This small molecule binds to this protein.
Small molecule (SMILES): CSCC[C@@H](C=O)NC(=O)[C@H](CCCN=C(N)N)NC(=O)[C@H](Cc1cnc[nH]1)NC(=O)[C@H](CC(C)C)NC(=O)[C@H](COP(=O)(O)O)NC(=O)[C@H](Cc1ccccc1)NC(=O)[C@H](CO)NC(=O)[C@@H](N)CCCN=C(N)N

Sequence of chain 1.A:
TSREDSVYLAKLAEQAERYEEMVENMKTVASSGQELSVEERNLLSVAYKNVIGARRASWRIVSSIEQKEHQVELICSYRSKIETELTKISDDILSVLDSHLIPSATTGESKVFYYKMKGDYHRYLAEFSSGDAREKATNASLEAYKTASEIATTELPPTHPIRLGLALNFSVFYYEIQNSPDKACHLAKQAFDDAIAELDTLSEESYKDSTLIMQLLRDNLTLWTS

Binding-site contacts:
Ligand atom N contacts residue ASN178 of chain 1.A at 2.9 Å (h-bond).
Ligand atom CD1 contacts residue GLY174 of chain 1.A at 3.5 Å.
Ligand atom O contacts residue VAL181 of chain 1.A at 3.6 Å.
Ligand atom C contacts residue LEU177 of chain 1.A at 3.7 Å (hydrophobic).
Ligand atom OG contacts residue TYR184 of chain 1.A at 3.7 Å.
Ligand atom CB contacts residue TRP233 of chain 1.A at 3.5 Å (hydrophobic).
Ligand atom O3P contacts residue LYS51 of chain 1.A at 2.5 Å (salt-bridge).
Ligand atom N contacts residue LEU177 of chain 1.A at 3.5 Å.
Ligand atom C contacts residue LEU232 of chain 1.A at 3.6 Å (hydrophobic).
Ligand atom CE1 contacts residue LEU225 of chain 1.A at 3.5 Å (hydrophobic).
Ligand atom CD1 contacts residue LYS125 of chain 1.A at 3.7 Å.
Ligand atom O3P contacts residue ARG58 of chain 1.A at 3.2 Å (salt-bridge).
Ligand atom N contacts residue ASN229 of chain 1.A at 3.0 Å (h-bond).
Ligand atom CG contacts residue GLY174 of chain 1.A at 3.7 Å.
Ligand atom NH2 contacts residue GLU16 of chain 1.A at 2.9 Å (salt-bridge).
Ligand atom CB contacts residue ASN178 of chain 1.A at 3.3 Å.
Ligand atom CB contacts residue ASN178 of chain 1.A at 3.6 Å.
Ligand atom O1P contacts residue ARG58 of chain 1.A at 2.7 Å (salt-bridge).
Ligand atom N contacts residue LEU232 of chain 1.A at 3.7 Å.
Ligand atom CZ contacts residue GLU16 of chain 1.A at 3.1 Å.
Ligand atom O2P contacts residue ARG132 of chain 1.A at 2.8 Å (salt-bridge).
Ligand atom O1P contacts residue ARG132 of chain 1.A at 3.7 Å.
Ligand atom P contacts residue TYR133 of chain 1.A at 3.7 Å.
Ligand atom CA contacts residue ASN229 of chain 1.A at 3.6 Å.
Ligand atom NE2 contacts residue LEU221 of chain 1.A at 3.4 Å.
Ligand atom P contacts residue ARG58 of chain 1.A at 3.6 Å.
Ligand atom CG contacts residue VAL48 of chain 1.A at 3.7 Å (hydrophobic).
Ligand atom C contacts residue ASN178 of chain 1.A at 3.7 Å.
Ligand atom OG contacts residue TRP233 of chain 1.A at 2.7 Å (h-bond).
Ligand atom CA contacts residue ASN178 of chain 1.A at 3.5 Å.
Ligand atom O2P contacts residue TYR133 of chain 1.A at 3.1 Å (h-bond).
Ligand atom CB contacts residue ASN229 of chain 1.A at 3.7 Å.
Ligand atom O3P contacts residue TYR133 of chain 1.A at 3.4 Å (h-bond).
Ligand atom NH2 contacts residue ARG58 of chain 1.A at 3.4 Å (salt-bridge).
Ligand atom CD2 contacts residue ILE222 of chain 1.A at 3.7 Å (hydrophobic).
Ligand atom NH1 contacts residue GLU16 of chain 1.A at 2.7 Å (salt-bridge).
Ligand atom O contacts residue LYS51 of chain 1.A at 3.0 Å.
Ligand atom O contacts residue LEU232 of chain 1.A at 3.5 Å.
Ligand atom O1P contacts residue TYR133 of chain 1.A at 3.6 Å.
Ligand atom O contacts residue ASN229 of chain 1.A at 2.9 Å (h-bond).